Sequence of chain 1.A:
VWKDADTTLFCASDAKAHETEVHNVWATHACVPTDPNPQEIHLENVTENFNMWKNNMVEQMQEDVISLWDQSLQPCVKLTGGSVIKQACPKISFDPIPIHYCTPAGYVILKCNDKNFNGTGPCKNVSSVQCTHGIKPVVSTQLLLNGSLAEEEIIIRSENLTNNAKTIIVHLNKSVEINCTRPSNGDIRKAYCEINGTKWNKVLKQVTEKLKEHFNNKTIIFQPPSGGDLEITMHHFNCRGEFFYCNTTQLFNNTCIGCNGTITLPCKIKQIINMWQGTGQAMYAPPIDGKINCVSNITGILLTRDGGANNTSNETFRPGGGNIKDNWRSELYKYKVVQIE

Binding-site contacts:
Ligand atom C7 contacts residue MET240 of chain 1.A at 3.6 Å (hydrophobic).
Ligand atom C2 contacts residue THR255 of chain 1.A at 4.3 Å.
Ligand atom O7 contacts residue MET240 of chain 1.A at 3.7 Å.
Ligand atom C2 contacts residue ASN253 of chain 1.A at 2.5 Å.
Ligand atom N2 contacts residue MET240 of chain 1.A at 4.3 Å.
Ligand atom C8 contacts residue MET240 of chain 1.A at 3.4 Å (hydrophobic).
Ligand atom C5 contacts residue THR255 of chain 1.A at 4.0 Å.
Ligand atom C3 contacts residue THR255 of chain 1.A at 4.4 Å.
Ligand atom C5 contacts residue ASN253 of chain 1.A at 3.6 Å.
Ligand atom C4 contacts residue ASN253 of chain 1.A at 4.2 Å.
Ligand atom C1 contacts residue ASN253 of chain 1.A at 1.4 Å.
Ligand atom O5 contacts residue ASN253 of chain 1.A at 2.3 Å (h-bond).
Ligand atom C1 contacts residue THR255 of chain 1.A at 3.4 Å.
Ligand atom N2 contacts residue THR255 of chain 1.A at 4.4 Å.
Ligand atom O5 contacts residue THR255 of chain 1.A at 3.9 Å.
Ligand atom O7 contacts residue ASN253 of chain 1.A at 3.7 Å.
Ligand atom C8 contacts residue THR239 of chain 1.A at 3.4 Å.
Ligand atom C3 contacts residue ASN253 of chain 1.A at 3.8 Å.
Ligand atom N2 contacts residue ASN253 of chain 1.A at 3.0 Å (h-bond).
Ligand atom C7 contacts residue ASN253 of chain 1.A at 3.6 Å.

A protein and the small-molecule ligand that binds it are described below.
Small molecule (SMILES): CC(=O)N[C@@H]1[C@@H](O)[C@H](O)[C@@H](CO)O[C@H]1O